Sequence of chain 39.C:
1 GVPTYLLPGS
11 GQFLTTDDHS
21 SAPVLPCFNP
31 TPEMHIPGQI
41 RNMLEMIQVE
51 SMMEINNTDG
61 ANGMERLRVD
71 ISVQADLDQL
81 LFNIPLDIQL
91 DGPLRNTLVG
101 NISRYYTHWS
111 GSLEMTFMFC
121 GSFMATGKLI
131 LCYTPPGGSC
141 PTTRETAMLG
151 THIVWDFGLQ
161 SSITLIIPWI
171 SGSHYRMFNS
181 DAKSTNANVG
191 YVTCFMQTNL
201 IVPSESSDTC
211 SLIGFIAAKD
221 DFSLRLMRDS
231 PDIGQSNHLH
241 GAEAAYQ

Sequence of chain 39.A:
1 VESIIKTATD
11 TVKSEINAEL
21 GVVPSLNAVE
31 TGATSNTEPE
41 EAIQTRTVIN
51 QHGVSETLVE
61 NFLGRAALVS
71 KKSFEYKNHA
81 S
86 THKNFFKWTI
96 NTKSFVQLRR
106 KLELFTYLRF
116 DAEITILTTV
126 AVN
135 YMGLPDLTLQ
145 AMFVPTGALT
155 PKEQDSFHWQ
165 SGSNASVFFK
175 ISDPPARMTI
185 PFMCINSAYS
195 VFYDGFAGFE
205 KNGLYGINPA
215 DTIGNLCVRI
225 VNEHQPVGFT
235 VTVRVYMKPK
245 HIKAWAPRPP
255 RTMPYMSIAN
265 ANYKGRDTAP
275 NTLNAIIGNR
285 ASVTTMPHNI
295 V

Binding-site contacts:
Ligand atom C10 contacts residue ASN275 of chain 39.A at 3.3 Å.
Ligand atom C10 contacts residue PRO231 of chain 39.C at 3.8 Å (hydrophobic).
Ligand atom C4 contacts residue ASN275 of chain 39.A at 3.8 Å.
Ligand atom O3 contacts residue GLY282 of chain 39.A at 3.4 Å.
Ligand atom N5 contacts residue ASN275 of chain 39.A at 3.6 Å (h-bond).
Ligand atom O7 contacts residue PRO274 of chain 39.A at 3.4 Å.
Ligand atom O4 contacts residue ASP232 of chain 39.C at 2.7 Å (salt-bridge).
Ligand atom C4 contacts residue PRO274 of chain 39.A at 4.0 Å (hydrophobic).
Ligand atom C4 contacts residue PRO231 of chain 39.C at 3.5 Å (hydrophobic).
Ligand atom O4 contacts residue ASP91 of chain 39.C at 2.7 Å (salt-bridge).
Ligand atom C4 contacts residue ARG104 of chain 39.C at 3.9 Å.
Ligand atom N5 contacts residue PRO231 of chain 39.C at 2.9 Å (h-bond).
Ligand atom O1B contacts residue ARG104 of chain 39.C at 2.8 Å (salt-bridge).
Ligand atom O10 contacts residue ARG270 of chain 39.A at 3.3 Å.
Ligand atom O3 contacts residue ASP91 of chain 39.C at 4.0 Å.
Ligand atom C4 contacts residue ASP232 of chain 39.C at 3.5 Å.
Ligand atom O7 contacts residue ARG270 of chain 39.A at 3.8 Å.
Ligand atom O4 contacts residue PRO231 of chain 39.C at 3.8 Å.
Ligand atom O4 contacts residue ASN275 of chain 39.A at 3.0 Å (h-bond).
Ligand atom C11 contacts residue ILE233 of chain 39.C at 3.8 Å (hydrophobic).
Ligand atom C3 contacts residue PRO274 of chain 39.A at 4.1 Å (hydrophobic).
Ligand atom C1 contacts residue ARG104 of chain 39.C at 3.6 Å.
Ligand atom C3 contacts residue ARG95 of chain 39.C at 3.9 Å.
Ligand atom O3 contacts residue PRO274 of chain 39.A at 3.8 Å.
Ligand atom C6 contacts residue ASP91 of chain 39.C at 3.8 Å.
Ligand atom C11 contacts residue ASP232 of chain 39.C at 3.8 Å.
Ligand atom C11 contacts residue GLY234 of chain 39.C at 3.8 Å.
Ligand atom C5 contacts residue PRO231 of chain 39.C at 3.7 Å (hydrophobic).
Ligand atom O6 contacts residue PRO274 of chain 39.A at 3.7 Å.
Ligand atom C3 contacts residue ARG104 of chain 39.C at 3.8 Å.
Ligand atom C11 contacts residue PRO231 of chain 39.C at 3.7 Å (hydrophobic).
Ligand atom O4 contacts residue ARG95 of chain 39.C at 3.6 Å (salt-bridge).
Ligand atom C4 contacts residue ASP91 of chain 39.C at 3.2 Å.
Ligand atom O6 contacts residue ASP91 of chain 39.C at 3.1 Å.
Ligand atom O10 contacts residue ASN275 of chain 39.A at 2.9 Å (h-bond).
Ligand atom C3 contacts residue PRO274 of chain 39.A at 3.8 Å (hydrophobic).
Ligand atom C5 contacts residue PRO274 of chain 39.A at 4.0 Å (hydrophobic).
Ligand atom C3 contacts residue ASP232 of chain 39.C at 4.0 Å.
Ligand atom N5 contacts residue ASP232 of chain 39.C at 4.1 Å.
Ligand atom C5 contacts residue ASN275 of chain 39.A at 3.6 Å.

A protein and the small-molecule ligand that binds it are described below.
Small molecule (SMILES): CC(=O)N[C@H]1[C@H]([C@H](O)[C@H](O)CO)O[C@@](OC[C@H]2O[C@@H](O[C@H]3[C@H](O)[C@@H](O)[C@H](O)O[C@@H]3CO)[C@H](O)[C@@H](O)[C@H]2O)(C(=O)O)C[C@@H]1O